Binding-site contacts:
Ligand atom C11 contacts residue PHE75 of chain 19.F at 3.5 Å (hydrophobic).
Ligand atom O1A contacts residue THR276 of chain 20.F at 3.3 Å (h-bond).
Ligand atom O1B contacts residue THR276 of chain 20.F at 2.4 Å (h-bond).
Ligand atom C10 contacts residue LEU62 of chain 20.F at 3.6 Å (hydrophobic).
Ligand atom O10 contacts residue LEU62 of chain 20.F at 3.2 Å.
Ligand atom O1A contacts residue SER274 of chain 20.F at 3.8 Å.
Ligand atom O9 contacts residue LYS68 of chain 20.F at 2.5 Å (salt-bridge).
Ligand atom C7 contacts residue GLN278 of chain 20.F at 3.9 Å.
Ligand atom N5 contacts residue GLN278 of chain 20.F at 3.9 Å.
Ligand atom O1A contacts residue ASN272 of chain 20.F at 4.1 Å.
Ligand atom C8 contacts residue LYS68 of chain 20.F at 3.5 Å.
Ligand atom C9 contacts residue LEU67 of chain 20.F at 3.4 Å (hydrophobic).
Ligand atom C6 contacts residue LYS68 of chain 20.F at 4.0 Å.
Ligand atom O7 contacts residue LEU62 of chain 20.F at 3.9 Å.
Ligand atom O8 contacts residue ASN272 of chain 20.F at 3.3 Å (h-bond).
Ligand atom C10 contacts residue ASN272 of chain 20.F at 3.9 Å.
Ligand atom O8 contacts residue GLN278 of chain 20.F at 3.5 Å (h-bond).
Ligand atom C1 contacts residue THR276 of chain 20.F at 3.1 Å.
Ligand atom C10 contacts residue GLN278 of chain 20.F at 4.1 Å.
Ligand atom O4 contacts residue ASP74 of chain 19.F at 4.0 Å.
Ligand atom C11 contacts residue HIS138 of chain 16.F at 3.1 Å.
Ligand atom O1B contacts residue LYS68 of chain 20.F at 3.0 Å (salt-bridge).
Ligand atom C1 contacts residue ASN272 of chain 20.F at 3.9 Å.
Ligand atom C11 contacts residue GLN278 of chain 20.F at 3.5 Å.
Ligand atom O1B contacts residue ASN272 of chain 20.F at 3.4 Å (h-bond).
Ligand atom C11 contacts residue PHE65 of chain 20.F at 4.0 Å (hydrophobic).
Ligand atom C6 contacts residue ASN272 of chain 20.F at 3.6 Å.
Ligand atom C9 contacts residue LYS68 of chain 20.F at 3.6 Å.
Ligand atom O9 contacts residue LEU67 of chain 20.F at 2.3 Å.
Ligand atom C8 contacts residue GLN278 of chain 20.F at 3.7 Å.
Ligand atom C11 contacts residue THR276 of chain 20.F at 3.2 Å.
Ligand atom O9 contacts residue GLN278 of chain 20.F at 4.1 Å.
Ligand atom O10 contacts residue PHE75 of chain 19.F at 3.9 Å.
Ligand atom C9 contacts residue GLN278 of chain 20.F at 3.3 Å.
Ligand atom C11 contacts residue LEU62 of chain 20.F at 3.9 Å (hydrophobic).
Ligand atom C11 contacts residue ASN272 of chain 20.F at 3.6 Å.
Ligand atom N5 contacts residue ASN272 of chain 20.F at 3.2 Å (h-bond).
Ligand atom C11 contacts residue PHE270 of chain 20.F at 3.9 Å (hydrophobic).
Ligand atom O8 contacts residue THR276 of chain 20.F at 3.9 Å.
Ligand atom O8 contacts residue LYS68 of chain 20.F at 3.1 Å.

Sequence of chain 19.F:
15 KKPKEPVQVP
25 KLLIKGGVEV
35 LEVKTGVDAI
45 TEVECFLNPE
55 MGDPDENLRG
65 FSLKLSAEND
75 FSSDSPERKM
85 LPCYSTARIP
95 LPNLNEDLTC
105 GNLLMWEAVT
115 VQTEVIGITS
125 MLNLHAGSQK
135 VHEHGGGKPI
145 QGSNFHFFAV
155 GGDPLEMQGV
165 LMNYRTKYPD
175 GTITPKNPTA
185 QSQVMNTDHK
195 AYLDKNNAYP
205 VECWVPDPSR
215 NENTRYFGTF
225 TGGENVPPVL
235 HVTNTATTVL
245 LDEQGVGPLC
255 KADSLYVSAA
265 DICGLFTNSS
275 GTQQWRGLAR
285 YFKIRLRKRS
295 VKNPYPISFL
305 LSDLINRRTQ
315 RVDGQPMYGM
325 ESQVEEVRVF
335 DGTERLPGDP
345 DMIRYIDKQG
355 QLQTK

The protein below binds the small molecule below.
Small molecule (SMILES): CC(=O)N[C@H]1[C@H]([C@H](O)[C@H](O)CO)O[C@@](O[C@H](CO)[C@@H](O)[C@@H]2O[C@@H](C(=O)O)C[C@H](O)[C@H]2NC(C)=O)(C(=O)O)C[C@@H]1O

Sequence of chain 16.F:
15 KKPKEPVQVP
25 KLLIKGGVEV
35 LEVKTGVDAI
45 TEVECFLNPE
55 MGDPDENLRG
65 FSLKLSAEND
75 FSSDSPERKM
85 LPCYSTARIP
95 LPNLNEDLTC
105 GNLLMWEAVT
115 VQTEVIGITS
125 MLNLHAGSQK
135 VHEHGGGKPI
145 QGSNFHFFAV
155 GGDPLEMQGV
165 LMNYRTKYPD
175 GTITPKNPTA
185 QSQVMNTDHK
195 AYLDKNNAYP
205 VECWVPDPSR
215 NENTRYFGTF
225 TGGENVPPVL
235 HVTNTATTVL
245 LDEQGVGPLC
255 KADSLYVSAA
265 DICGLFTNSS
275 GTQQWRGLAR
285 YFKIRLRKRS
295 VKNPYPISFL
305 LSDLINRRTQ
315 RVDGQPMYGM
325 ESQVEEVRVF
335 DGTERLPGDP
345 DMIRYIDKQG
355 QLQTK

Sequence of chain 20.F:
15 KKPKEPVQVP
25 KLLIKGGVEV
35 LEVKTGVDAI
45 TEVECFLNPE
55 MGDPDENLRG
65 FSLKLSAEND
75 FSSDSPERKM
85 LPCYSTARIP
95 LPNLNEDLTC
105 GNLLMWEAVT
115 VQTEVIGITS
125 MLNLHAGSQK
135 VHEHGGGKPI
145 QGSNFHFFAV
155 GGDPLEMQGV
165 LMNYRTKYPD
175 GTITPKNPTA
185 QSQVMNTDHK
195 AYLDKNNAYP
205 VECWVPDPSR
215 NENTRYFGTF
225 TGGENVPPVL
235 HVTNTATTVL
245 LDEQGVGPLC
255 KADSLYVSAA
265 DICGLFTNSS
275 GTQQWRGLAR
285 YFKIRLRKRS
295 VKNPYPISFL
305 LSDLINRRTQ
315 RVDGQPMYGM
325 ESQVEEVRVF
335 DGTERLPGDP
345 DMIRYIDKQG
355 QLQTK